Sequence of chain 1.C:
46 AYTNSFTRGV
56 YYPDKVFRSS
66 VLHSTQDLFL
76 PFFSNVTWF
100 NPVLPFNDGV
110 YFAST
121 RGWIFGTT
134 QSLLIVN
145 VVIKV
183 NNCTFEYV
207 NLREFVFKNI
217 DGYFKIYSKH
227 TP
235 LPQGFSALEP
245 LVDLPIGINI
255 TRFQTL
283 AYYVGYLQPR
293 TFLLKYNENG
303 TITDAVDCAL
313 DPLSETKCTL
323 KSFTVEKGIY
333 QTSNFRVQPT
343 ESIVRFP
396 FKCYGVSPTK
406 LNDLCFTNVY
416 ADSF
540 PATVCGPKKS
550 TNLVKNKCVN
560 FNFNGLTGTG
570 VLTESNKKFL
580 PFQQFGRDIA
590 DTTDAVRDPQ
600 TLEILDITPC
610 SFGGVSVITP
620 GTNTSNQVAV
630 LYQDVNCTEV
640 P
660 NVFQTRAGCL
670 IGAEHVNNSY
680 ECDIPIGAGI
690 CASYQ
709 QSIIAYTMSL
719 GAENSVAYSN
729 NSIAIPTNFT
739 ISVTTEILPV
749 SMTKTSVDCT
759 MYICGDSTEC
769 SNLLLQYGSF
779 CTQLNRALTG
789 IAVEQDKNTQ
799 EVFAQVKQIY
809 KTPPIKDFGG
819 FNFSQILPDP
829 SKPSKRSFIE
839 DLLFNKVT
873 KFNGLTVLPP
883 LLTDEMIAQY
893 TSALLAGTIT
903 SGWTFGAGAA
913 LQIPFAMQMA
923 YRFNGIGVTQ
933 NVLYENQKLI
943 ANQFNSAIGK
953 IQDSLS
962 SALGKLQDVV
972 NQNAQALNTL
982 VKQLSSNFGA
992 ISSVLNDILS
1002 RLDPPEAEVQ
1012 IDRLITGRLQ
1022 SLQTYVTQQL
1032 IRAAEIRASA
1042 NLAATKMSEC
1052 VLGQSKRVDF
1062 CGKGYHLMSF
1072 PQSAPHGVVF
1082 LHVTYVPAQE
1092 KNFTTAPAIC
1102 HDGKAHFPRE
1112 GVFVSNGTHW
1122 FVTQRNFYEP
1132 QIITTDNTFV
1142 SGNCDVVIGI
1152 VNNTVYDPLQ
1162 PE

Binding-site contacts:
Ligand atom N2 contacts residue ASN1093 of chain 1.C at 3.0 Å (h-bond).
Ligand atom O5 contacts residue ASN1093 of chain 1.C at 2.3 Å (h-bond).
Ligand atom C1 contacts residue ASN1093 of chain 1.C at 1.4 Å.
Ligand atom C8 contacts residue GLU1091 of chain 1.C at 3.6 Å.
Ligand atom O4 contacts residue ALA725 of chain 1.C at 4.4 Å.
Ligand atom C3 contacts residue ASN1093 of chain 1.C at 3.8 Å.
Ligand atom O7 contacts residue ASN1093 of chain 1.C at 4.4 Å.
Ligand atom C6 contacts residue ALA725 of chain 1.C at 4.3 Å (hydrophobic).
Ligand atom C7 contacts residue ASN1093 of chain 1.C at 3.9 Å.
Ligand atom C4 contacts residue ASN1093 of chain 1.C at 4.2 Å.
Ligand atom C5 contacts residue ASN1093 of chain 1.C at 3.6 Å.
Ligand atom C2 contacts residue ASN1093 of chain 1.C at 2.5 Å.
Ligand atom C5 contacts residue ALA725 of chain 1.C at 4.1 Å (hydrophobic).

This small molecule binds to this protein.
Small molecule (SMILES): CC(=O)N[C@@H]1[C@@H](O)[C@H](O)[C@@H](CO)O[C@H]1O